Binding-site contacts:
Ligand atom C05 contacts residue TRP406 of chain 4.A at 3.7 Å (hydrophobic).
Ligand atom N01 contacts residue GLU352 of chain 4.A at 2.8 Å (salt-bridge).
Ligand atom C03 contacts residue TRP122 of chain 4.A at 3.7 Å (hydrophobic).
Ligand atom C12 contacts residue LEU173 of chain 4.A at 3.8 Å (hydrophobic).
Ligand atom N01 contacts residue GLU166 of chain 4.A at 2.9 Å (salt-bridge).
Ligand atom O02 contacts residue TRP406 of chain 4.A at 3.4 Å (h-bond).
Ligand atom C17 contacts residue GLU405 of chain 4.A at 3.5 Å.
Ligand atom O01 contacts residue TRP406 of chain 4.A at 2.9 Å (h-bond).
Ligand atom N01 contacts residue TYR296 of chain 4.A at 3.7 Å.
Ligand atom O03 contacts residue LEU173 of chain 4.A at 3.5 Å.
Ligand atom N03 contacts residue TYR296 of chain 4.A at 3.6 Å.
Ligand atom C05 contacts residue GLU352 of chain 4.A at 3.8 Å.
Ligand atom C03 contacts residue HIS121 of chain 4.A at 3.9 Å.
Ligand atom N02 contacts residue GLU405 of chain 4.A at 3.8 Å.
Ligand atom O01 contacts residue GLU405 of chain 4.A at 3.5 Å (salt-bridge).
Ligand atom N02 contacts residue TRP326 of chain 4.A at 3.9 Å.
Ligand atom C13 contacts residue LEU173 of chain 4.A at 3.7 Å (hydrophobic).
Ligand atom C09 contacts residue GLU405 of chain 4.A at 3.5 Å.
Ligand atom C11 contacts residue LEU173 of chain 4.A at 3.9 Å (hydrophobic).
Ligand atom C05 contacts residue GLN20 of chain 4.A at 3.9 Å.
Ligand atom O02 contacts residue TRP398 of chain 4.A at 3.7 Å.
Ligand atom C04 contacts residue GLN20 of chain 4.A at 3.8 Å.
Ligand atom O02 contacts residue HIS121 of chain 4.A at 2.5 Å (h-bond).
Ligand atom C03 contacts residue GLU352 of chain 4.A at 3.0 Å.
Ligand atom O01 contacts residue TRP398 of chain 4.A at 3.0 Å.
Ligand atom C01 contacts residue GLU405 of chain 4.A at 3.0 Å.
Ligand atom C08 contacts residue TRP326 of chain 4.A at 3.9 Å (hydrophobic).
Ligand atom C03 contacts residue GLU166 of chain 4.A at 2.5 Å.
Ligand atom C04 contacts residue TRP398 of chain 4.A at 3.7 Å (hydrophobic).
Ligand atom C17 contacts residue TRP406 of chain 4.A at 3.8 Å (hydrophobic).
Ligand atom C17 contacts residue GLU352 of chain 4.A at 4.0 Å.
Ligand atom O01 contacts residue GLN20 of chain 4.A at 2.6 Å (h-bond).
Ligand atom C01 contacts residue TYR296 of chain 4.A at 3.9 Å (hydrophobic).
Ligand atom C03 contacts residue ASN165 of chain 4.A at 3.6 Å.
Ligand atom O02 contacts residue GLU352 of chain 4.A at 4.0 Å.
Ligand atom C05 contacts residue TRP398 of chain 4.A at 3.4 Å (hydrophobic).
Ligand atom C09 contacts residue TRP326 of chain 4.A at 3.8 Å (hydrophobic).
Ligand atom C04 contacts residue HIS121 of chain 4.A at 3.4 Å.
Ligand atom O02 contacts residue GLN20 of chain 4.A at 2.7 Å (h-bond).
Ligand atom C04 contacts residue GLU352 of chain 4.A at 3.2 Å.

This small molecule binds to this protein.
Small molecule (SMILES): CCOCCOc1ccc(-c2cn(C[C@@H]3NC[C@@H](O)[C@H]3O)nn2)cc1

Sequence of chain 4.A:
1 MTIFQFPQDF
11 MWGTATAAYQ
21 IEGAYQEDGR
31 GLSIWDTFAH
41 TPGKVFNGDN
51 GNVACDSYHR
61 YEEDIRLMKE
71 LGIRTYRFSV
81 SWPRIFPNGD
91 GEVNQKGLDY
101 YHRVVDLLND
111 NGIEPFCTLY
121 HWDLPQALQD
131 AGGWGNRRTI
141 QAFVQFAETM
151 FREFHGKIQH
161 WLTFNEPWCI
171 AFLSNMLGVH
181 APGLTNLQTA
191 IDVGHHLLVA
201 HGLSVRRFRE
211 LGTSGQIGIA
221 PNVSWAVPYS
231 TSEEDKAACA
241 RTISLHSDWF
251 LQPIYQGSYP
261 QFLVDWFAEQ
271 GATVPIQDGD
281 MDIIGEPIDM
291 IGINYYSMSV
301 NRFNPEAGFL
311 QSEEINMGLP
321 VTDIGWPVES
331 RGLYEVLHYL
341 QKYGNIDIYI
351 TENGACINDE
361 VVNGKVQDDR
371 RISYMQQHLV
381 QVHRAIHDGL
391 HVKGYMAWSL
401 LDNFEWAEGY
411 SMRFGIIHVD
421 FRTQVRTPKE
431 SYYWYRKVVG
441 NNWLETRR